Binding-site contacts:
Ligand atom C1 contacts residue ASN87 of chain 4.A at 1.4 Å.
Ligand atom C6 contacts residue LEU91 of chain 4.A at 3.7 Å (hydrophobic).
Ligand atom O6 contacts residue LEU91 of chain 4.A at 4.1 Å.
Ligand atom C3 contacts residue ASN87 of chain 4.A at 3.8 Å.
Ligand atom O7 contacts residue ASP85 of chain 4.A at 3.4 Å (salt-bridge).
Ligand atom N2 contacts residue ASN87 of chain 4.A at 2.8 Å (h-bond).
Ligand atom C7 contacts residue ASP85 of chain 4.A at 4.4 Å.
Ligand atom C7 contacts residue ASN87 of chain 4.A at 3.1 Å.
Ligand atom C8 contacts residue ASN87 of chain 4.A at 4.3 Å.
Ligand atom C2 contacts residue ASN87 of chain 4.A at 2.4 Å.
Ligand atom C5 contacts residue LEU151 of chain 4.A at 4.1 Å (hydrophobic).
Ligand atom C6 contacts residue LEU151 of chain 4.A at 3.8 Å (hydrophobic).
Ligand atom O5 contacts residue ASN87 of chain 4.A at 2.4 Å (h-bond).
Ligand atom C4 contacts residue ASN87 of chain 4.A at 4.2 Å.
Ligand atom C1 contacts residue SER89 of chain 4.A at 4.5 Å.
Ligand atom O7 contacts residue ASN87 of chain 4.A at 3.0 Å (h-bond).
Ligand atom C5 contacts residue ASN87 of chain 4.A at 3.7 Å.
Ligand atom O4 contacts residue LEU151 of chain 4.A at 4.1 Å.

Sequence of chain 4.A:
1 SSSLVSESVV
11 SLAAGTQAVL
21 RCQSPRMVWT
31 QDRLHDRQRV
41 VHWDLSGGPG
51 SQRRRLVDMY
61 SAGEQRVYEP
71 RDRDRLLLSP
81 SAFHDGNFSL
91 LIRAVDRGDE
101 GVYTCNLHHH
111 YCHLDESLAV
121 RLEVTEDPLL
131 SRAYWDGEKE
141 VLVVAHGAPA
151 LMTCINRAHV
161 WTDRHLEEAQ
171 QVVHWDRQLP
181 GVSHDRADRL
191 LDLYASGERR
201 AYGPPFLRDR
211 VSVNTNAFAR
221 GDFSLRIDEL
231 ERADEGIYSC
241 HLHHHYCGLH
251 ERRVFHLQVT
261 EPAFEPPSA

A small-molecule ligand and the protein it binds are described below.
Small molecule (SMILES): CC(=O)N[C@@H]1[C@@H](O)[C@H](O)[C@@H](CO)O[C@H]1O